This protein binds this small molecule.
Small molecule (SMILES): CC(=O)N[C@H]1[C@H](O[C@H]2[C@H](O)[C@@H](NC(C)=O)CO[C@@H]2CO)O[C@H](CO)[C@@H](O)[C@@H]1O

Sequence of chain 1.C:
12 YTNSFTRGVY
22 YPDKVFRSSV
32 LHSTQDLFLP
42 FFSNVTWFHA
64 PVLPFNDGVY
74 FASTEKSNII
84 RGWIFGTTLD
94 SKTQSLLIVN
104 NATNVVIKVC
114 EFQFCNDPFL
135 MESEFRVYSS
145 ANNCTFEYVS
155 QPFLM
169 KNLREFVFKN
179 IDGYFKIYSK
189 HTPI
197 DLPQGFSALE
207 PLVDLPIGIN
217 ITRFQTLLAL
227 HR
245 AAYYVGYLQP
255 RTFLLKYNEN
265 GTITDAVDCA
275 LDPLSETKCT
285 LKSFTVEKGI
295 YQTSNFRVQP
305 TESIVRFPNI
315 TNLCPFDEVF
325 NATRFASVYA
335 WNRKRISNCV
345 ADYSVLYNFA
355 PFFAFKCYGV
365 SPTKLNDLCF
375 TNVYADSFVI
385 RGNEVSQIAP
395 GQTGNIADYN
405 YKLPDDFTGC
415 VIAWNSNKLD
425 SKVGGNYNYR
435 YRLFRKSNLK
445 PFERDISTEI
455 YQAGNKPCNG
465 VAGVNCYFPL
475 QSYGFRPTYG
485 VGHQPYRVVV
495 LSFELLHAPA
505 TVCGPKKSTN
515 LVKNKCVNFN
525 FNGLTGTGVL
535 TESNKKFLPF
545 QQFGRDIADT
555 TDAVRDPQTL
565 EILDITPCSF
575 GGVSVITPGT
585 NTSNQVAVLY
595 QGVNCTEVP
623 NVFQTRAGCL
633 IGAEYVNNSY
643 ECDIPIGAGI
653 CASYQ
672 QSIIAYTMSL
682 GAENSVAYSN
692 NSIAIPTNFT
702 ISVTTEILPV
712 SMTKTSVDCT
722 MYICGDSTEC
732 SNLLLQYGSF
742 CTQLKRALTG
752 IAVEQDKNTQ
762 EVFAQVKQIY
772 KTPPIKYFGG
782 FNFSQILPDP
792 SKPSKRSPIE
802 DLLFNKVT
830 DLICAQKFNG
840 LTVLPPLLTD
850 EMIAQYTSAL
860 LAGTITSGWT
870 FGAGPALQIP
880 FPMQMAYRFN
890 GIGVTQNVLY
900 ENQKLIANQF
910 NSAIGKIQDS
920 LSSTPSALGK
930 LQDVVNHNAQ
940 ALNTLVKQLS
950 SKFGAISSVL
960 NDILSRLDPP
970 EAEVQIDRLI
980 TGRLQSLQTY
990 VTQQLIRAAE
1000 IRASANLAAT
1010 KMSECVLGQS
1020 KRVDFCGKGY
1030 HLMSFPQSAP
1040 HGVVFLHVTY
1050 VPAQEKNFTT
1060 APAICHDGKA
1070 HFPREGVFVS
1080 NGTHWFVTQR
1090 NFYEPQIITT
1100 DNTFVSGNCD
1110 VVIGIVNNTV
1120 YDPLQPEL

Binding-site contacts:
Ligand atom O5 contacts residue ASN1080 of chain 1.C at 3.8 Å.
Ligand atom C6 contacts residue HIS1083 of chain 1.C at 3.9 Å.
Ligand atom C5 contacts residue HIS1083 of chain 1.C at 3.2 Å.
Ligand atom N2 contacts residue ASN1080 of chain 1.C at 3.9 Å.
Ligand atom C1 contacts residue HIS1083 of chain 1.C at 3.8 Å.
Ligand atom C7 contacts residue ASN1080 of chain 1.C at 4.0 Å.
Ligand atom O7 contacts residue HIS1083 of chain 1.C at 4.3 Å.
Ligand atom O5 contacts residue PHE1085 of chain 1.C at 3.9 Å.
Ligand atom C7 contacts residue HIS1083 of chain 1.C at 4.3 Å.
Ligand atom C8 contacts residue ASN1080 of chain 1.C at 4.0 Å.
Ligand atom O5 contacts residue HIS1083 of chain 1.C at 3.6 Å.
Ligand atom C8 contacts residue HIS1083 of chain 1.C at 3.8 Å.
Ligand atom O4 contacts residue HIS1083 of chain 1.C at 4.2 Å.
Ligand atom C8 contacts residue THR1082 of chain 1.C at 3.2 Å.
Ligand atom C1 contacts residue ASN1080 of chain 1.C at 3.1 Å.
Ligand atom C1 contacts residue THR1082 of chain 1.C at 4.5 Å.
Ligand atom C2 contacts residue ASN1080 of chain 1.C at 3.9 Å.
Ligand atom O6 contacts residue PHE1085 of chain 1.C at 4.4 Å.
Ligand atom C4 contacts residue HIS1083 of chain 1.C at 4.3 Å.
Ligand atom C6 contacts residue PHE1085 of chain 1.C at 4.2 Å (hydrophobic).
Ligand atom O7 contacts residue ASN1080 of chain 1.C at 3.8 Å.